A small-molecule ligand and the protein it binds are described below.
Small molecule (SMILES): Cc1cn([C@H]2C[C@H](O[P](=O)(O)OC[C@H]3O[C@@H](n4ccc(N)nc4=O)C[C@@H]3O[P](=O)(O)OC[C@H]3O[C@@H](n4cnc5c(=O)nc(N)[nH]c54)C[C@@H]3O[P](=O)(O)OC[C@H]3O[C@@H](n4cnc5c(=O)nc(N)[nH]c54)C[C@@H]3O)[C@@H](CO[P](=O)(O)O[C@H]3C[C@H](n4cnc5c(=O)nc(N)[nH]c54)O[C@@H]3COP(=O)(O)O)O2)c(=O)[nH]c1=O

Binding-site contacts:
Ligand atom OP2 contacts residue LYS68 of chain 1.A at 3.0 Å.
Ligand atom N3 contacts residue ALA38 of chain 1.A at 3.6 Å.
Ligand atom OP2 contacts residue LYS68 of chain 1.A at 2.8 Å (salt-bridge).
Ligand atom P contacts residue ILE69 of chain 1.A at 3.8 Å.
Ligand atom OP1 contacts residue NA1 of chain 1.H at 2.7 Å (h-bond).
Ligand atom OP1 contacts residue ILE69 of chain 1.A at 3.0 Å (h-bond).
Ligand atom OP1 contacts residue VAL65 of chain 1.A at 4.0 Å.
Ligand atom P contacts residue LYS35 of chain 1.A at 3.8 Å.
Ligand atom O3' contacts residue ILE69 of chain 1.A at 3.6 Å.
Ligand atom C4' contacts residue GLY64 of chain 1.A at 3.8 Å.
Ligand atom C3' contacts residue LYS68 of chain 1.A at 3.9 Å.
Ligand atom O3' contacts residue VAL65 of chain 1.A at 4.0 Å.
Ligand atom OP2 contacts residue NA1 of chain 1.H at 3.9 Å.
Ligand atom P contacts residue LYS68 of chain 1.A at 3.6 Å.
Ligand atom OP1 contacts residue GLU288 of chain 1.A at 3.2 Å (salt-bridge).
Ligand atom OP2 contacts residue ILE69 of chain 1.A at 3.9 Å.
Ligand atom OP2 contacts residue THR67 of chain 1.A at 3.5 Å (h-bond).
Ligand atom OP1 contacts residue LYS68 of chain 1.A at 3.7 Å.
Ligand atom OP1 contacts residue LYS35 of chain 1.A at 3.9 Å.
Ligand atom OP3 contacts residue LYS35 of chain 1.A at 2.6 Å (salt-bridge).
Ligand atom O5' contacts residue GLY66 of chain 1.A at 3.4 Å.
Ligand atom C5' contacts residue TYR39 of chain 1.A at 3.2 Å (hydrophobic).
Ligand atom O3' contacts residue GLY64 of chain 1.A at 3.3 Å.
Ligand atom P contacts residue LYS68 of chain 1.A at 3.5 Å.
Ligand atom OP1 contacts residue VAL65 of chain 1.A at 3.7 Å.
Ligand atom OP1 contacts residue THR67 of chain 1.A at 3.7 Å.
Ligand atom OP2 contacts residue TYR39 of chain 1.A at 3.8 Å.
Ligand atom O3' contacts residue GLY66 of chain 1.A at 3.9 Å.
Ligand atom P contacts residue NA1 of chain 1.H at 3.8 Å.
Ligand atom C3' contacts residue GLY66 of chain 1.A at 3.7 Å.
Ligand atom OP2 contacts residue GLY66 of chain 1.A at 3.5 Å.
Ligand atom OP1 contacts residue GLY64 of chain 1.A at 2.7 Å (h-bond).
Ligand atom P contacts residue GLY66 of chain 1.A at 3.7 Å.
Ligand atom OP2 contacts residue GLY66 of chain 1.A at 3.9 Å.
Ligand atom O4' contacts residue ALA38 of chain 1.A at 3.5 Å.
Ligand atom P contacts residue THR67 of chain 1.A at 3.9 Å.
Ligand atom OP1 contacts residue GLY66 of chain 1.A at 2.8 Å (h-bond).
Ligand atom OP1 contacts residue PRO63 of chain 1.A at 3.6 Å.
Ligand atom OP1 contacts residue LYS68 of chain 1.A at 3.2 Å.
Ligand atom P contacts residue GLY64 of chain 1.A at 3.7 Å.

Sequence of chain 1.A:
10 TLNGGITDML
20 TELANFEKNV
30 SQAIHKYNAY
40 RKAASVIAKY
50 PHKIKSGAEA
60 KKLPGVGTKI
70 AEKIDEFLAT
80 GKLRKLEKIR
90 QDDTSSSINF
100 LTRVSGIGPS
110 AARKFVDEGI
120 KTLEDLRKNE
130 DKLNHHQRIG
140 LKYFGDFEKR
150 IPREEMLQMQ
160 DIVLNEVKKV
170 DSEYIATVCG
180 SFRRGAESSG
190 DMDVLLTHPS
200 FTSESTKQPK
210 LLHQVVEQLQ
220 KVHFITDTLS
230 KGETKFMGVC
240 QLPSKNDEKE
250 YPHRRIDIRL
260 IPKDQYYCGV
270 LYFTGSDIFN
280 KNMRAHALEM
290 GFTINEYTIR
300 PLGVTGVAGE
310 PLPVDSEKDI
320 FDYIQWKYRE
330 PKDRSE